Binding-site contacts:
Ligand atom O5 contacts residue SER381 of chain 1.B at 4.0 Å.
Ligand atom C2 contacts residue GLN375 of chain 1.B at 4.3 Å.
Ligand atom O6 contacts residue GLU385 of chain 1.B at 3.9 Å.
Ligand atom C1 contacts residue ILE382 of chain 1.B at 4.0 Å (hydrophobic).
Ligand atom O6 contacts residue TYR371 of chain 1.B at 4.1 Å.
Ligand atom C1 contacts residue SER381 of chain 1.B at 3.7 Å.
Ligand atom C6 contacts residue TYR371 of chain 1.B at 3.8 Å (hydrophobic).
Ligand atom O7 contacts residue ASN379 of chain 1.B at 4.3 Å.
Ligand atom C4 contacts residue ASN379 of chain 1.B at 4.2 Å.
Ligand atom O5 contacts residue TYR371 of chain 1.B at 4.5 Å.
Ligand atom C5 contacts residue ASN379 of chain 1.B at 3.6 Å.
Ligand atom O6 contacts residue ILE382 of chain 1.B at 4.0 Å.
Ligand atom C2 contacts residue ASN379 of chain 1.B at 2.4 Å.
Ligand atom C1 contacts residue GLN375 of chain 1.B at 4.1 Å.
Ligand atom C5 contacts residue SER381 of chain 1.B at 4.4 Å.
Ligand atom C3 contacts residue ASN379 of chain 1.B at 3.8 Å.
Ligand atom N2 contacts residue ASN379 of chain 1.B at 2.9 Å (h-bond).
Ligand atom O5 contacts residue ASN379 of chain 1.B at 2.4 Å (h-bond).
Ligand atom C7 contacts residue ASN379 of chain 1.B at 3.8 Å.
Ligand atom C6 contacts residue ILE382 of chain 1.B at 4.2 Å (hydrophobic).
Ligand atom C1 contacts residue ASN379 of chain 1.B at 1.4 Å.
Ligand atom C5 contacts residue ILE382 of chain 1.B at 4.3 Å (hydrophobic).
Ligand atom O7 contacts residue GLN375 of chain 1.B at 4.0 Å.
Ligand atom O5 contacts residue ILE382 of chain 1.B at 3.2 Å.
Ligand atom O6 contacts residue SER381 of chain 1.B at 4.0 Å.

A protein and the small-molecule ligand that binds it are described below.
Small molecule (SMILES): CC(=O)N[C@@H]1[C@@H](O)[C@H](O)[C@@H](CO)O[C@H]1O

Sequence of chain 1.B:
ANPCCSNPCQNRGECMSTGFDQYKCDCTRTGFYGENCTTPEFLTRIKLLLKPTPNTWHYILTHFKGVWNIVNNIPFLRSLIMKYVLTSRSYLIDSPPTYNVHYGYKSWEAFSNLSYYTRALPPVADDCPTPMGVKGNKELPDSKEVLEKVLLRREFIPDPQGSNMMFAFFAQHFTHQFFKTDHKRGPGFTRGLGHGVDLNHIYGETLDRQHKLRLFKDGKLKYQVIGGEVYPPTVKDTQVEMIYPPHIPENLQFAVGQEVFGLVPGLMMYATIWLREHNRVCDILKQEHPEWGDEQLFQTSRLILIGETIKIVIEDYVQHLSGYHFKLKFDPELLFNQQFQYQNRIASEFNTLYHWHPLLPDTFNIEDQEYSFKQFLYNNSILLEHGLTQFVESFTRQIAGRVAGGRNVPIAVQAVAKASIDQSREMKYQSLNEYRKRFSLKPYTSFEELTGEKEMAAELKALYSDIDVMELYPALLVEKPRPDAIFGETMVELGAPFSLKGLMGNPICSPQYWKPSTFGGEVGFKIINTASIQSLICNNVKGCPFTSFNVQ